Binding-site contacts:
Ligand atom CD1 contacts residue TYR8 of chain 1.A at 3.5 Å (hydrophobic).
Ligand atom CB contacts residue ARG5 of chain 1.A at 3.5 Å.
Ligand atom CD1 contacts residue TYR102 of chain 1.A at 3.7 Å (hydrophobic).
Ligand atom CG contacts residue ARG5 of chain 1.A at 4.0 Å.
Ligand atom O contacts residue TYR102 of chain 1.A at 4.2 Å.
Ligand atom O contacts residue ARG5 of chain 1.A at 4.1 Å.
Ligand atom CD2 contacts residue LEU8 of chain 1.B at 4.0 Å (hydrophobic).
Ligand atom CD2 contacts residue TYR196 of chain 1.A at 3.9 Å (hydrophobic).
Ligand atom CD contacts residue PRO12 of chain 1.B at 4.0 Å (hydrophobic).
Ligand atom CD contacts residue PRO18 of chain 1.B at 3.7 Å (hydrophobic).
Ligand atom CD2 contacts residue LEU5 of chain 1.B at 4.0 Å (hydrophobic).
Ligand atom CD2 contacts residue LEU11 of chain 1.B at 4.0 Å (hydrophobic).
Ligand atom CD1 contacts residue LEU5 of chain 1.B at 4.4 Å (hydrophobic).
Ligand atom CD1 contacts residue TYR149 of chain 1.A at 3.7 Å (hydrophobic).
Ligand atom CG contacts residue PRO15 of chain 1.B at 3.7 Å (hydrophobic).
Ligand atom CB contacts residue PRO16 of chain 1.B at 4.4 Å (hydrophobic).
Ligand atom CG contacts residue PRO16 of chain 1.B at 3.5 Å (hydrophobic).
Ligand atom CD contacts residue TYR149 of chain 1.A at 4.0 Å (hydrophobic).
Ligand atom CD2 contacts residue PRO9 of chain 1.B at 3.8 Å (hydrophobic).
Ligand atom CD contacts residue PRO15 of chain 1.B at 3.7 Å (hydrophobic).
Ligand atom CG contacts residue TYR149 of chain 1.A at 3.4 Å (hydrophobic).
Ligand atom CD2 contacts residue TYR102 of chain 1.A at 3.8 Å (hydrophobic).
Ligand atom CD2 contacts residue TYR149 of chain 1.A at 3.8 Å (hydrophobic).
Ligand atom CD2 contacts residue PRO6 of chain 1.B at 3.7 Å (hydrophobic).
Ligand atom CG contacts residue PRO13 of chain 1.B at 4.1 Å (hydrophobic).
Ligand atom CD1 contacts residue TYR55 of chain 1.A at 3.7 Å (hydrophobic).
Ligand atom CD contacts residue PRO16 of chain 1.B at 4.2 Å (hydrophobic).
Ligand atom O contacts residue PRO15 of chain 1.B at 3.6 Å.
Ligand atom CG contacts residue TYR102 of chain 1.A at 3.7 Å (hydrophobic).
Ligand atom CD1 contacts residue ARG146 of chain 1.A at 4.0 Å.
Ligand atom O contacts residue TYR149 of chain 1.A at 3.9 Å.
Ligand atom CD2 contacts residue LEU17 of chain 1.B at 3.8 Å (hydrophobic).
Ligand atom CD1 contacts residue ARG99 of chain 1.A at 3.6 Å.
Ligand atom CB contacts residue PRO15 of chain 1.B at 3.9 Å (hydrophobic).
Ligand atom CG contacts residue PRO12 of chain 1.B at 4.0 Å (hydrophobic).
Ligand atom O contacts residue ARG5 of chain 1.A at 3.9 Å.
Ligand atom CD2 contacts residue LEU14 of chain 1.B at 3.9 Å (hydrophobic).
Ligand atom CD1 contacts residue ARG5 of chain 1.A at 3.4 Å.
Ligand atom CD2 contacts residue TYR55 of chain 1.A at 3.7 Å (hydrophobic).
Ligand atom CD contacts residue TYR102 of chain 1.A at 4.3 Å (hydrophobic).

This protein binds this small molecule.
Small molecule (SMILES): CC(C)C[C@H](NC(=O)[C@@H]1CCCN1C(=O)[C@@H]1CCCN1C(=O)[C@H](CC(C)C)NC(=O)[C@@H]1CCCN1C(=O)[C@@H]1CCCN1C(=O)[C@H](CC(C)C)NC(=O)[C@@H]1CCCN1C(=O)[C@@H]1CCCN1C(=O)[C@H](CC(C)C)NC(=O)[C@@H]1CCCN1C(=O)[C@@H]1CCCN1C(=O)[C@@H](N)CC(C)C)C(=O)N1CCC[C@H]1C=O

Sequence of chain 1.A:
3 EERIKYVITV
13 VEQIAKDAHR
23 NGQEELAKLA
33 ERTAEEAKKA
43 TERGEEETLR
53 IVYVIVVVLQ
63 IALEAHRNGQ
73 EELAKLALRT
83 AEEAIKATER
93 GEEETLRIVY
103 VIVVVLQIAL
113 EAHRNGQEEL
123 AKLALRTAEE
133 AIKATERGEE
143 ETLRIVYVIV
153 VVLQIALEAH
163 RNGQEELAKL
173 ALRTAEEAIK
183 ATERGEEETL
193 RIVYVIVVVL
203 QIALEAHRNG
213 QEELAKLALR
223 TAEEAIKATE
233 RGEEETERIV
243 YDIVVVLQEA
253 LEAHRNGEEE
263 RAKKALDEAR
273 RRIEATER

Sequence of chain 1.B:
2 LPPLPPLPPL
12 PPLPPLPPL